Sequence of chain 1.B:
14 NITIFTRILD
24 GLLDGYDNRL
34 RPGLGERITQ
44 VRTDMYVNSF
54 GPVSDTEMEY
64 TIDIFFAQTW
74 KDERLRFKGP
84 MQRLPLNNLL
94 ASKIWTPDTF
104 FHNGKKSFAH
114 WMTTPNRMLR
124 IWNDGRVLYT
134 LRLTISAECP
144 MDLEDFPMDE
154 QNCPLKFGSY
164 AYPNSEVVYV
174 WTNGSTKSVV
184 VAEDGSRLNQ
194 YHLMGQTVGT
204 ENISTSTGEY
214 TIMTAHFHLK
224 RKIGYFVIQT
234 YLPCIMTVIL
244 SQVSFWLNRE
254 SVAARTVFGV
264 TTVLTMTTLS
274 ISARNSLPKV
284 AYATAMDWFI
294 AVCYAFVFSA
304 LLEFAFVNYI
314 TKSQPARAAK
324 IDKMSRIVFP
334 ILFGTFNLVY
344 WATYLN

The small molecule below binds the protein below.
Small molecule (SMILES): CC(=O)N[C@@H]1[C@@H](O)[C@H](O)[C@@H](CO)O[C@H]1O

Binding-site contacts:
Ligand atom C5 contacts residue ASN205 of chain 1.B at 3.6 Å.
Ligand atom C8 contacts residue THR203 of chain 1.B at 4.0 Å.
Ligand atom C8 contacts residue GLU204 of chain 1.B at 3.7 Å.
Ligand atom O7 contacts residue ASN205 of chain 1.B at 3.5 Å (h-bond).
Ligand atom C3 contacts residue ASN205 of chain 1.B at 3.8 Å.
Ligand atom C8 contacts residue ASN205 of chain 1.B at 4.0 Å.
Ligand atom O5 contacts residue ASN205 of chain 1.B at 2.4 Å (h-bond).
Ligand atom C4 contacts residue ASN205 of chain 1.B at 4.2 Å.
Ligand atom C5 contacts residue ASN167 of chain 1.B at 3.8 Å.
Ligand atom C1 contacts residue ASN205 of chain 1.B at 1.4 Å.
Ligand atom C2 contacts residue ASN205 of chain 1.B at 2.4 Å.
Ligand atom N2 contacts residue ASN205 of chain 1.B at 2.9 Å (h-bond).
Ligand atom C6 contacts residue ASN167 of chain 1.B at 4.2 Å.
Ligand atom C1 contacts residue ASN167 of chain 1.B at 3.4 Å.
Ligand atom C7 contacts residue ASN205 of chain 1.B at 3.4 Å.
Ligand atom O5 contacts residue ASN167 of chain 1.B at 3.1 Å (h-bond).